Sequence of chain 1.ZA:
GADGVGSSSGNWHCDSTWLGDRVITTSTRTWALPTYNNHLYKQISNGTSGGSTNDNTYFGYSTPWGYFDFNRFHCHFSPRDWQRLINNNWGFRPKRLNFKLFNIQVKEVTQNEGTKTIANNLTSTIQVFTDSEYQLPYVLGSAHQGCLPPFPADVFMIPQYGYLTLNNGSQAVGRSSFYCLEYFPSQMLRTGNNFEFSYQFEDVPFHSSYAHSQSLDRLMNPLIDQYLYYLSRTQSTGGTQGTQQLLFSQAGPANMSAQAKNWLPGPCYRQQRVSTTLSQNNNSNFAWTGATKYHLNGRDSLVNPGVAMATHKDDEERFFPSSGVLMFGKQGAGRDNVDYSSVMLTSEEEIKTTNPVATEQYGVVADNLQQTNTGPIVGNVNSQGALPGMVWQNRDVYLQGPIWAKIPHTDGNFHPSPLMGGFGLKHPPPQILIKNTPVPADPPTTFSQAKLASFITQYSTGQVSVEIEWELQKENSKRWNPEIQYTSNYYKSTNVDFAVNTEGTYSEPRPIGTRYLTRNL

Sequence of chain 1.BB:
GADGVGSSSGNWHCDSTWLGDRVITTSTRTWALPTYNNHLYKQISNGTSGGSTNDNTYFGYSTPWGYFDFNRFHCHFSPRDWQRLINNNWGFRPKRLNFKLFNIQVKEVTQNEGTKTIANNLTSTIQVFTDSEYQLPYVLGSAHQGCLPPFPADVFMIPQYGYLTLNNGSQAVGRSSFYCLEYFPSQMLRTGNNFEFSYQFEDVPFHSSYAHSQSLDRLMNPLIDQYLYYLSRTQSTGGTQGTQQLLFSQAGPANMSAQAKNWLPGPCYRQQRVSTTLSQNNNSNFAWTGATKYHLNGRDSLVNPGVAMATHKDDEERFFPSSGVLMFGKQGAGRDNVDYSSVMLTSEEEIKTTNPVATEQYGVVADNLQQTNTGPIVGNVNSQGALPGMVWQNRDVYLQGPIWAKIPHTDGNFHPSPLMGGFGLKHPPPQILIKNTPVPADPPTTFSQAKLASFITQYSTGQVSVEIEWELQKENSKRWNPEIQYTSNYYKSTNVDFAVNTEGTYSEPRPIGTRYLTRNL

Binding-site contacts:
Ligand atom O4' contacts residue DC1 of chain 1.KF at 4.2 Å.
Ligand atom C2 contacts residue PRO205 of chain 1.BB at 4.0 Å (hydrophobic).
Ligand atom C4 contacts residue PRO416 of chain 1.BB at 4.0 Å (hydrophobic).
Ligand atom N7 contacts residue PRO416 of chain 1.BB at 3.7 Å.
Ligand atom N6 contacts residue PRO416 of chain 1.BB at 2.8 Å (h-bond).
Ligand atom N1 contacts residue GLY424 of chain 1.BB at 3.9 Å.
Ligand atom N6 contacts residue PRO205 of chain 1.BB at 4.2 Å.
Ligand atom N7 contacts residue HIS415 of chain 1.BB at 3.0 Å (h-bond).
Ligand atom C8 contacts residue PRO416 of chain 1.BB at 4.5 Å (hydrophobic).
Ligand atom OP1 contacts residue DC1 of chain 1.KF at 2.5 Å (h-bond).
Ligand atom C5 contacts residue PRO205 of chain 1.BB at 4.2 Å (hydrophobic).
Ligand atom C5' contacts residue DC1 of chain 1.KF at 3.8 Å.
Ligand atom C2' contacts residue PRO416 of chain 1.BB at 4.5 Å (hydrophobic).
Ligand atom N1 contacts residue PRO205 of chain 1.BB at 4.0 Å.
Ligand atom N3 contacts residue PRO205 of chain 1.BB at 4.4 Å.
Ligand atom N6 contacts residue ASN394 of chain 1.BB at 4.3 Å.
Ligand atom C5 contacts residue PRO416 of chain 1.BB at 3.2 Å (hydrophobic).
Ligand atom P contacts residue DC1 of chain 1.KF at 1.6 Å.
Ligand atom C6 contacts residue PRO205 of chain 1.BB at 3.9 Å (hydrophobic).
Ligand atom N1 contacts residue PRO416 of chain 1.BB at 3.4 Å (h-bond).
Ligand atom N6 contacts residue SER417 of chain 1.BB at 3.5 Å.
Ligand atom N3 contacts residue PRO416 of chain 1.BB at 4.1 Å.
Ligand atom OP2 contacts residue ASP411 of chain 1.ZA at 4.2 Å.
Ligand atom C6 contacts residue PRO416 of chain 1.BB at 2.9 Å (hydrophobic).
Ligand atom O5' contacts residue DC1 of chain 1.KF at 2.5 Å (h-bond).
Ligand atom C5 contacts residue HIS415 of chain 1.BB at 4.3 Å.
Ligand atom C2 contacts residue PRO416 of chain 1.BB at 4.2 Å (hydrophobic).
Ligand atom C8 contacts residue HIS415 of chain 1.BB at 3.3 Å.
Ligand atom N9 contacts residue PRO416 of chain 1.BB at 4.3 Å.
Ligand atom C2 contacts residue GLY424 of chain 1.BB at 4.1 Å.
Ligand atom OP2 contacts residue DC1 of chain 1.KF at 2.5 Å (h-bond).

A protein and the small-molecule ligand that binds it are described below.
Small molecule (SMILES): Nc1ncnc2c1ncn2[C@H]1C[C@H](O)[C@@H](COP(=O)(O)O)O1